The small molecule below binds the protein below.
Small molecule (SMILES): CC(=O)N[C@@H]1[C@@H](O)[C@H](O)[C@@H](CO)O[C@H]1O

Sequence of chain 3.E:
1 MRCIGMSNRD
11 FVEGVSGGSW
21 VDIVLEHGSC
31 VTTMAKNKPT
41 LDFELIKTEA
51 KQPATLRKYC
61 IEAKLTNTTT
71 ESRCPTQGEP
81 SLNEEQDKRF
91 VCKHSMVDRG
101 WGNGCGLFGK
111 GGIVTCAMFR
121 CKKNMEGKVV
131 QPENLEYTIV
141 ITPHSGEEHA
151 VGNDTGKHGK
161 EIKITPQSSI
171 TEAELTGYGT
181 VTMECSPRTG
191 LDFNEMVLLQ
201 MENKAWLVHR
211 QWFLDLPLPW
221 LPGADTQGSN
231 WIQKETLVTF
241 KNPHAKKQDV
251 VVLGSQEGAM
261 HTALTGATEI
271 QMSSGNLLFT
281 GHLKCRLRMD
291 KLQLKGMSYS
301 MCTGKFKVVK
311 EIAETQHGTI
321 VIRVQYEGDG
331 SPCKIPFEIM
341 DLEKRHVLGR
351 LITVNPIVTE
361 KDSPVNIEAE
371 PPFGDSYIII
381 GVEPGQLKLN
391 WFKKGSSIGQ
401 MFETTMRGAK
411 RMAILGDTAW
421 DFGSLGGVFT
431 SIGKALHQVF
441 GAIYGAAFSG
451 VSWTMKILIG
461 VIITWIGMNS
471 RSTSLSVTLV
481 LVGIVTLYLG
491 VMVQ

Binding-site contacts:
Ligand atom C4 contacts residue ASN67 of chain 3.E at 4.2 Å.
Ligand atom O7 contacts residue PHE90 of chain 3.E at 3.4 Å.
Ligand atom C7 contacts residue MET118 of chain 3.E at 4.1 Å (hydrophobic).
Ligand atom C3 contacts residue ASN67 of chain 3.E at 3.8 Å.
Ligand atom C5 contacts residue ASN67 of chain 3.E at 3.7 Å.
Ligand atom C2 contacts residue ASN67 of chain 3.E at 2.5 Å.
Ligand atom C8 contacts residue ASN67 of chain 3.E at 3.9 Å.
Ligand atom N2 contacts residue MET118 of chain 3.E at 3.9 Å.
Ligand atom C7 contacts residue PHE90 of chain 3.E at 4.1 Å (hydrophobic).
Ligand atom C1 contacts residue ASN67 of chain 3.E at 1.4 Å.
Ligand atom C7 contacts residue ASN67 of chain 3.E at 3.6 Å.
Ligand atom O7 contacts residue ARG89 of chain 3.E at 3.8 Å.
Ligand atom O5 contacts residue ASN67 of chain 3.E at 2.4 Å (h-bond).
Ligand atom O7 contacts residue ASN67 of chain 3.E at 4.5 Å.
Ligand atom N2 contacts residue ASN67 of chain 3.E at 2.9 Å (h-bond).
Ligand atom O7 contacts residue MET118 of chain 3.E at 3.4 Å.